Sequence of chain 1.C:
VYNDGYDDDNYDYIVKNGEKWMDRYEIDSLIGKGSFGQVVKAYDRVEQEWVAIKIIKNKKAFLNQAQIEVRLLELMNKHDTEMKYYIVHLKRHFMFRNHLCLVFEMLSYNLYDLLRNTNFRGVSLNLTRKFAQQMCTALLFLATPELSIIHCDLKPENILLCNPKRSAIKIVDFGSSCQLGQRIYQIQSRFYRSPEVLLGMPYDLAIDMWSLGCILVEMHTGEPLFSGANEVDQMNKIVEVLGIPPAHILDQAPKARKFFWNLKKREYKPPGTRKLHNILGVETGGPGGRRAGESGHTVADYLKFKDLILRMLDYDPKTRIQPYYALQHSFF

Binding-site contacts:
Ligand atom NAG contacts residue LEU119 of chain 1.C at 3.4 Å (h-bond).
Ligand atom SAI contacts residue ILE43 of chain 1.C at 3.7 Å.
Ligand atom CAE contacts residue LEU172 of chain 1.C at 4.1 Å (hydrophobic).
Ligand atom OAB contacts residue LEU119 of chain 1.C at 3.6 Å.
Ligand atom SAI contacts residue LEU172 of chain 1.C at 3.6 Å.
Ligand atom CAM contacts residue ALA64 of chain 1.C at 3.5 Å (hydrophobic).
Ligand atom CAA contacts residue ILE43 of chain 1.C at 3.7 Å (hydrophobic).
Ligand atom CLAC contacts residue VAL184 of chain 1.C at 4.1 Å.
Ligand atom NAH contacts residue ILE43 of chain 1.C at 3.8 Å.
Ligand atom CAN contacts residue ALA64 of chain 1.C at 4.0 Å (hydrophobic).
Ligand atom CAD contacts residue GLU117 of chain 1.C at 4.1 Å.
Ligand atom CAK contacts residue VAL184 of chain 1.C at 4.1 Å (hydrophobic).
Ligand atom CAL contacts residue ILE43 of chain 1.C at 3.7 Å (hydrophobic).
Ligand atom OAB contacts residue MET118 of chain 1.C at 4.1 Å.
Ligand atom CAL contacts residue LEU172 of chain 1.C at 3.6 Å (hydrophobic).
Ligand atom CAN contacts residue LEU172 of chain 1.C at 3.5 Å (hydrophobic).
Ligand atom CLAC contacts residue PHE116 of chain 1.C at 3.7 Å.
Ligand atom NAH contacts residue LEU119 of chain 1.C at 2.8 Å (h-bond).
Ligand atom CAJ contacts residue SER120 of chain 1.C at 3.9 Å.
Ligand atom NAG contacts residue MET118 of chain 1.C at 4.2 Å.
Ligand atom CAE contacts residue GLU117 of chain 1.C at 3.5 Å.
Ligand atom OAB contacts residue SER120 of chain 1.C at 3.9 Å.
Ligand atom CAM contacts residue LEU119 of chain 1.C at 4.2 Å (hydrophobic).
Ligand atom NAH contacts residue MET118 of chain 1.C at 3.9 Å.
Ligand atom CAF contacts residue LEU172 of chain 1.C at 4.2 Å (hydrophobic).
Ligand atom CAN contacts residue VAL51 of chain 1.C at 4.2 Å (hydrophobic).
Ligand atom CAD contacts residue PHE116 of chain 1.C at 3.7 Å (hydrophobic).
Ligand atom CAL contacts residue LEU119 of chain 1.C at 3.6 Å (hydrophobic).
Ligand atom CAF contacts residue VAL51 of chain 1.C at 3.9 Å (hydrophobic).
Ligand atom NAH contacts residue SER120 of chain 1.C at 3.7 Å.
Ligand atom NAG contacts residue LEU172 of chain 1.C at 3.5 Å.
Ligand atom CAJ contacts residue LEU119 of chain 1.C at 3.7 Å (hydrophobic).
Ligand atom NAG contacts residue ALA64 of chain 1.C at 3.9 Å.
Ligand atom CAJ contacts residue ILE43 of chain 1.C at 3.9 Å (hydrophobic).
Ligand atom CAL contacts residue SER120 of chain 1.C at 4.2 Å.
Ligand atom CAD contacts residue VAL184 of chain 1.C at 4.1 Å (hydrophobic).
Ligand atom CAD contacts residue ALA64 of chain 1.C at 3.9 Å (hydrophobic).
Ligand atom CAE contacts residue ALA64 of chain 1.C at 3.5 Å (hydrophobic).
Ligand atom CAM contacts residue LEU172 of chain 1.C at 3.5 Å (hydrophobic).
Ligand atom CAE contacts residue LEU119 of chain 1.C at 4.0 Å (hydrophobic).

The protein below binds the small molecule below.
Small molecule (SMILES): CC(=O)Nc1nc2ccc(Cl)cc2s1